Sequence of chain 32.F:
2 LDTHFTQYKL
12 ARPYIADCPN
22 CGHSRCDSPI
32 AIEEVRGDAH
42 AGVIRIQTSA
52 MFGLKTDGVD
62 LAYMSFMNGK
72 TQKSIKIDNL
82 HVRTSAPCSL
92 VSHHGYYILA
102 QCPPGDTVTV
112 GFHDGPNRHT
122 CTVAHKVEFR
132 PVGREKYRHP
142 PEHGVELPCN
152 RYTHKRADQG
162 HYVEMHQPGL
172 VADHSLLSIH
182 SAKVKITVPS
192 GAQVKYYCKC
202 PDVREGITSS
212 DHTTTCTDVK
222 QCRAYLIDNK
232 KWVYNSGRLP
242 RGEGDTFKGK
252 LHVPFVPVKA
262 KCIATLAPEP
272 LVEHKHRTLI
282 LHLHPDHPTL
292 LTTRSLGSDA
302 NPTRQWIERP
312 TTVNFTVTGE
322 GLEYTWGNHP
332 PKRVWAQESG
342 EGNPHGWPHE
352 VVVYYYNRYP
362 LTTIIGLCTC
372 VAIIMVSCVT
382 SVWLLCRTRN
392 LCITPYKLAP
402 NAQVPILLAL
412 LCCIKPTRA

This small molecule binds to this protein.
Small molecule (SMILES): O=C(O)[C@@H]1O[C@H](O[C@H]2[C@@H](OS(=O)(=O)O)O[C@@H](O)[C@H](NS(=O)(=O)O)[C@H]2O)[C@@H](OS(=O)(=O)O)[C@H](O)[C@@H]1O

Sequence of chain 32.D:
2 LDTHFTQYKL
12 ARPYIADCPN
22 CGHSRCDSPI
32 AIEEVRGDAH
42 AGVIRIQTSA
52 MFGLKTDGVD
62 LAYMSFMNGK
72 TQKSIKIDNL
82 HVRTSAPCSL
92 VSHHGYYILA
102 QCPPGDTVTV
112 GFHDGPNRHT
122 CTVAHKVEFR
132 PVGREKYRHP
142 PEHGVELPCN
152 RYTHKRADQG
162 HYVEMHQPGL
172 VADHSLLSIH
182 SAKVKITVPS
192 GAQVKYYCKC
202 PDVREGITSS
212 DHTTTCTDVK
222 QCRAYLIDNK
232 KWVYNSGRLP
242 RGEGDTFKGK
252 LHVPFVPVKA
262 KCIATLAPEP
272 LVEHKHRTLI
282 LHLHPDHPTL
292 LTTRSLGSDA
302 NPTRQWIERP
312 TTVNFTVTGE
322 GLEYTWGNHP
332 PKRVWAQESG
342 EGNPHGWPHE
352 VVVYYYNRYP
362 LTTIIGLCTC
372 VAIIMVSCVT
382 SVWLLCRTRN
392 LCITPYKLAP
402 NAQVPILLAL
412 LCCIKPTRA

Sequence of chain 32.H:
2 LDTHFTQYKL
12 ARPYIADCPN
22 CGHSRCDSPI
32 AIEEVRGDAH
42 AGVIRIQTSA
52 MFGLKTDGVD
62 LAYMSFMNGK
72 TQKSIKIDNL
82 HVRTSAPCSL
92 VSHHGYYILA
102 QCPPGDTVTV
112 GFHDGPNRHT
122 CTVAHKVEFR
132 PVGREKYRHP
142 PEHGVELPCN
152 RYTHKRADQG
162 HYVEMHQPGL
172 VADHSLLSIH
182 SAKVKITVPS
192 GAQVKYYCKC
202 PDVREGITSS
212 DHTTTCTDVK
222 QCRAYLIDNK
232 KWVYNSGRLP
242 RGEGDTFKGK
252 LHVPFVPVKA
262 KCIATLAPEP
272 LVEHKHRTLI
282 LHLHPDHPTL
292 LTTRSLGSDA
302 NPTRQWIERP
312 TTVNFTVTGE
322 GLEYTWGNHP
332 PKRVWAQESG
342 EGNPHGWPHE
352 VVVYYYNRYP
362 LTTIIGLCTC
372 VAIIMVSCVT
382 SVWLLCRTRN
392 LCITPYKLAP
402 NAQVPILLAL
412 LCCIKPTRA

Binding-site contacts:
Ligand atom OAB contacts residue HIS114 of chain 32.H at 3.3 Å.
Ligand atom O1 contacts residue HIS82 of chain 32.H at 3.6 Å.
Ligand atom OBI contacts residue HIS114 of chain 32.F at 3.0 Å (h-bond).
Ligand atom O6B contacts residue ASN80 of chain 32.D at 3.0 Å (h-bond).
Ligand atom OAB contacts residue ARG119 of chain 32.H at 3.5 Å.
Ligand atom SBB contacts residue HIS114 of chain 32.D at 4.2 Å.
Ligand atom SAG contacts residue HIS114 of chain 32.H at 4.1 Å.
Ligand atom O3 contacts residue HIS82 of chain 32.D at 3.9 Å.
Ligand atom OBI contacts residue HIS82 of chain 32.F at 2.9 Å.
Ligand atom C2 contacts residue HIS82 of chain 32.D at 4.2 Å.
Ligand atom OAF contacts residue HIS82 of chain 32.D at 3.2 Å (h-bond).
Ligand atom OBA contacts residue HIS114 of chain 32.D at 3.0 Å (h-bond).
Ligand atom O4 contacts residue ASN80 of chain 32.D at 3.1 Å (h-bond).
Ligand atom OBF contacts residue HIS114 of chain 32.F at 3.9 Å.
Ligand atom OAF contacts residue HIS114 of chain 32.H at 4.1 Å.
Ligand atom O3 contacts residue HIS114 of chain 32.D at 3.3 Å (h-bond).
Ligand atom SBG contacts residue HIS82 of chain 32.F at 4.0 Å.
Ligand atom OAH contacts residue HIS82 of chain 32.D at 3.1 Å (h-bond).
Ligand atom N2 contacts residue HIS114 of chain 32.H at 4.1 Å.
Ligand atom SBG contacts residue HIS114 of chain 32.F at 3.5 Å (h-bond).
Ligand atom OBC contacts residue HIS82 of chain 32.F at 3.2 Å (h-bond).
Ligand atom SAG contacts residue ASN80 of chain 32.D at 4.3 Å.
Ligand atom OBA contacts residue HIS82 of chain 32.D at 4.3 Å.
Ligand atom OBH contacts residue HIS114 of chain 32.F at 3.1 Å (h-bond).
Ligand atom C5 contacts residue HIS82 of chain 32.H at 4.0 Å.
Ligand atom C4 contacts residue ASN80 of chain 32.D at 4.0 Å.
Ligand atom C1 contacts residue HIS82 of chain 32.H at 3.7 Å.
Ligand atom O2 contacts residue HIS82 of chain 32.F at 4.0 Å.
Ligand atom C6 contacts residue ASN80 of chain 32.D at 3.8 Å.
Ligand atom SBB contacts residue HIS82 of chain 32.F at 3.5 Å (h-bond).
Ligand atom C1 contacts residue HIS114 of chain 32.H at 3.5 Å.
Ligand atom OBF contacts residue HIS82 of chain 32.F at 3.9 Å.
Ligand atom O1 contacts residue HIS114 of chain 32.H at 2.8 Å (h-bond).
Ligand atom O4 contacts residue HIS114 of chain 32.D at 3.6 Å.
Ligand atom O5 contacts residue HIS82 of chain 32.H at 3.2 Å (h-bond).
Ligand atom C3 contacts residue HIS82 of chain 32.D at 4.3 Å.
Ligand atom OBC contacts residue HIS114 of chain 32.D at 4.1 Å.
Ligand atom OBE contacts residue HIS82 of chain 32.F at 2.9 Å (h-bond).
Ligand atom OAH contacts residue ASN80 of chain 32.D at 3.2 Å (h-bond).
Ligand atom SAG contacts residue HIS82 of chain 32.D at 3.7 Å.